Sequence of chain 1.BC:
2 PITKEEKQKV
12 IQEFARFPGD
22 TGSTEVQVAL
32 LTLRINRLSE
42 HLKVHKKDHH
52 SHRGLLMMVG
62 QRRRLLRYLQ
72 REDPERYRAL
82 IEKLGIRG

Binding-site contacts:
Ligand atom C contacts residue ILE3 of chain 1.BC at 4.0 Å (hydrophobic).
Ligand atom O6 contacts residue MG1 of chain 1.MQ at 3.9 Å.
Ligand atom C11 contacts residue MG1 of chain 1.MQ at 3.0 Å.
Ligand atom O5 contacts residue MG1 of chain 1.MQ at 2.3 Å.
Ligand atom N contacts residue ARG35 of chain 1.BC at 4.0 Å.
Ligand atom C10 contacts residue MG1 of chain 1.MQ at 4.1 Å.
Ligand atom C12 contacts residue MG1 of chain 1.MQ at 4.2 Å.

This protein binds this small molecule.
Small molecule (SMILES): NC[C@H]1O[C@H](O[C@H]2[C@H](O[C@@H]3O[C@H](CO)[C@@H](O)[C@H](N)[C@H]3O)[C@@H](O)[C@H](N)C[C@@H]2N)[C@H](N)[C@@H](O)[C@@H]1O